Binding-site contacts:
Ligand atom C23 contacts residue TYR61 of chain 1.C at 3.4 Å (hydrophobic).
Ligand atom C1 contacts residue TYR47 of chain 1.C at 3.2 Å (hydrophobic).
Ligand atom C3 contacts residue TRP66 of chain 1.C at 3.4 Å (hydrophobic).
Ligand atom N1 contacts residue TYR47 of chain 1.C at 3.4 Å (h-bond).
Ligand atom O2 contacts residue HIS64 of chain 1.C at 2.7 Å (h-bond).
Ligand atom O2 contacts residue SER60 of chain 1.C at 2.8 Å (h-bond).
Ligand atom C3 contacts residue TYR47 of chain 1.C at 3.4 Å (hydrophobic).
Ligand atom N2 contacts residue HIS59 of chain 1.C at 3.0 Å (h-bond).
Ligand atom C13 contacts residue TYR47 of chain 1.C at 3.6 Å (hydrophobic).
Ligand atom C17 contacts residue TYR61 of chain 1.C at 3.8 Å (hydrophobic).
Ligand atom N4 contacts residue PHE40 of chain 1.C at 3.6 Å.
Ligand atom C6 contacts residue TRP37 of chain 1.C at 3.8 Å (hydrophobic).
Ligand atom C2 contacts residue TYR47 of chain 1.C at 3.6 Å (hydrophobic).
Ligand atom C20 contacts residue TRP37 of chain 1.C at 3.6 Å (hydrophobic).
Ligand atom N4 contacts residue ASN16 of chain 1.C at 3.8 Å.
Ligand atom C12 contacts residue TYR47 of chain 1.C at 3.6 Å (hydrophobic).
Ligand atom C4 contacts residue TRP37 of chain 1.C at 3.8 Å (hydrophobic).
Ligand atom N3 contacts residue TYR47 of chain 1.C at 2.8 Å (h-bond).
Ligand atom C9 contacts residue TYR47 of chain 1.C at 3.7 Å (hydrophobic).
Ligand atom C4 contacts residue SER60 of chain 1.C at 3.8 Å.
Ligand atom C24 contacts residue PRO48 of chain 1.C at 3.0 Å (hydrophobic).
Ligand atom C20 contacts residue TYR47 of chain 1.C at 3.7 Å (hydrophobic).
Ligand atom C2 contacts residue HIS59 of chain 1.C at 3.6 Å.
Ligand atom C1 contacts residue TRP37 of chain 1.C at 3.4 Å (hydrophobic).
Ligand atom O4 contacts residue HIS64 of chain 1.C at 3.1 Å.
Ligand atom N5 contacts residue PRO48 of chain 1.C at 3.5 Å.
Ligand atom N4 contacts residue HIS64 of chain 1.C at 3.6 Å.
Ligand atom S1 contacts residue ILE58 of chain 1.C at 3.8 Å.
Ligand atom C7 contacts residue TYR47 of chain 1.C at 3.5 Å (hydrophobic).
Ligand atom C13 contacts residue ILE58 of chain 1.C at 3.6 Å (hydrophobic).
Ligand atom C21 contacts residue TYR61 of chain 1.C at 3.3 Å (hydrophobic).
Ligand atom O3 contacts residue TYR47 of chain 1.C at 3.6 Å.
Ligand atom C22 contacts residue TYR61 of chain 1.C at 3.5 Å (hydrophobic).
Ligand atom C7 contacts residue HIS59 of chain 1.C at 3.7 Å.
Ligand atom O1 contacts residue TYR61 of chain 1.C at 3.8 Å.
Ligand atom O4 contacts residue PHE40 of chain 1.C at 3.3 Å.
Ligand atom C4 contacts residue HIS64 of chain 1.C at 3.6 Å.
Ligand atom C4 contacts residue TRP66 of chain 1.C at 3.5 Å (hydrophobic).
Ligand atom C4 contacts residue TYR47 of chain 1.C at 3.8 Å (hydrophobic).
Ligand atom C14 contacts residue TYR47 of chain 1.C at 3.5 Å (hydrophobic).

The protein below binds the small molecule below.
Small molecule (SMILES): Cc1cc([C@H](C(=O)N2C[C@H](O)C[C@H]2C2=NO[C@](C)(c3ccc(-c4scnc4C)cc3)N2)C(C)C)on1

Sequence of chain 1.C:
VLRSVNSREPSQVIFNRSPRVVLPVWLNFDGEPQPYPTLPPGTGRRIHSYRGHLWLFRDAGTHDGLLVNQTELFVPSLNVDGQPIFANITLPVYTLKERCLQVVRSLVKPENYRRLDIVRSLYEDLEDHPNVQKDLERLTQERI